Binding-site contacts:
Ligand atom O1A contacts residue MET20 of chain 2.A at 3.6 Å (h-bond).
Ligand atom O7 contacts residue SER37 of chain 2.B at 3.9 Å.
Ligand atom C2 contacts residue GLU56 of chain 2.A at 3.4 Å.
Ligand atom O8 contacts residue GLY55 of chain 2.A at 3.7 Å.
Ligand atom O1A contacts residue THR34 of chain 2.B at 3.1 Å (h-bond).
Ligand atom O9 contacts residue THR54 of chain 2.A at 3.9 Å.
Ligand atom C1 contacts residue ARG64 of chain 2.B at 3.4 Å.
Ligand atom C3 contacts residue SER37 of chain 2.B at 3.8 Å.
Ligand atom C1 contacts residue MET20 of chain 2.A at 3.8 Å (hydrophobic).
Ligand atom C2 contacts residue LYS67 of chain 2.B at 4.0 Å.
Ligand atom C8 contacts residue GLU56 of chain 2.A at 3.0 Å.
Ligand atom O1B contacts residue MET20 of chain 2.A at 3.4 Å (h-bond).
Ligand atom C1 contacts residue LEU68 of chain 2.B at 3.9 Å (hydrophobic).
Ligand atom C5 contacts residue SER37 of chain 2.B at 3.8 Å.
Ligand atom C1 contacts residue THR34 of chain 2.B at 4.0 Å.
Ligand atom O6 contacts residue THR34 of chain 2.B at 3.4 Å (h-bond).
Ligand atom O1B contacts residue ARG64 of chain 2.B at 2.9 Å (salt-bridge).
Ligand atom O9 contacts residue ASP12 of chain 2.A at 3.2 Å (salt-bridge).
Ligand atom O8 contacts residue VN41 of chain 2.J at 4.1 Å.
Ligand atom O9 contacts residue VN41 of chain 2.J at 2.1 Å.
Ligand atom O2 contacts residue LYS67 of chain 2.B at 3.0 Å (salt-bridge).
Ligand atom O1A contacts residue SER37 of chain 2.B at 3.7 Å.
Ligand atom C9 contacts residue VN41 of chain 2.J at 2.7 Å.
Ligand atom O2 contacts residue GLU56 of chain 2.A at 2.5 Å (salt-bridge).
Ligand atom O1B contacts residue LYS67 of chain 2.B at 2.8 Å (salt-bridge).
Ligand atom C8 contacts residue THR34 of chain 2.B at 4.1 Å.
Ligand atom C7 contacts residue THR34 of chain 2.B at 4.0 Å.
Ligand atom O7 contacts residue THR34 of chain 2.B at 3.1 Å (h-bond).
Ligand atom C7 contacts residue GLU56 of chain 2.A at 3.9 Å.
Ligand atom O8 contacts residue GLU56 of chain 2.A at 2.7 Å (salt-bridge).
Ligand atom O9 contacts residue GLU56 of chain 2.A at 3.5 Å.
Ligand atom C1 contacts residue LYS67 of chain 2.B at 3.7 Å.
Ligand atom O6 contacts residue SER37 of chain 2.B at 3.8 Å.
Ligand atom C1 contacts residue GLU56 of chain 2.A at 4.0 Å.
Ligand atom O6 contacts residue GLU56 of chain 2.A at 3.4 Å (salt-bridge).
Ligand atom O1A contacts residue LEU68 of chain 2.B at 4.0 Å.
Ligand atom C3 contacts residue LEU68 of chain 2.B at 4.0 Å (hydrophobic).
Ligand atom O1A contacts residue ARG64 of chain 2.B at 3.0 Å (salt-bridge).
Ligand atom C6 contacts residue GLU56 of chain 2.A at 3.4 Å.
Ligand atom O1B contacts residue GLU56 of chain 2.A at 4.0 Å.

Sequence of chain 2.B:
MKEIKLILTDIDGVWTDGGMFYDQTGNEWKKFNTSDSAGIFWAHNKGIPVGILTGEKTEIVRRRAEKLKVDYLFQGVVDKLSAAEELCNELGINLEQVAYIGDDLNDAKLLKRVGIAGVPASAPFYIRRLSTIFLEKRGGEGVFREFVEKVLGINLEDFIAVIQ

The protein below binds the small molecule below.
Small molecule (SMILES): CC(=O)N[C@H]1[C@H]([C@H](O)[C@H](O)CO)O[C@](O)(C(=O)O)C[C@@H]1O

Sequence of chain 2.A:
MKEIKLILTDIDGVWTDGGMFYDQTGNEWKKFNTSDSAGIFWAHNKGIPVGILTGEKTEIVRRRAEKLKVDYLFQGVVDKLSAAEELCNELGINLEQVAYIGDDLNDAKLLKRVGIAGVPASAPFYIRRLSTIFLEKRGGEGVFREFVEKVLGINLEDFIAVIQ